A protein and the small-molecule ligand that binds it are described below.
Small molecule (SMILES): C[n+]1cn([C@@H]2O[C@H](COP(=O)(O)O)[C@@H](O)[C@H]2O)c2nc(N)[nH]c(=O)c21

Sequence of chain 1.F:
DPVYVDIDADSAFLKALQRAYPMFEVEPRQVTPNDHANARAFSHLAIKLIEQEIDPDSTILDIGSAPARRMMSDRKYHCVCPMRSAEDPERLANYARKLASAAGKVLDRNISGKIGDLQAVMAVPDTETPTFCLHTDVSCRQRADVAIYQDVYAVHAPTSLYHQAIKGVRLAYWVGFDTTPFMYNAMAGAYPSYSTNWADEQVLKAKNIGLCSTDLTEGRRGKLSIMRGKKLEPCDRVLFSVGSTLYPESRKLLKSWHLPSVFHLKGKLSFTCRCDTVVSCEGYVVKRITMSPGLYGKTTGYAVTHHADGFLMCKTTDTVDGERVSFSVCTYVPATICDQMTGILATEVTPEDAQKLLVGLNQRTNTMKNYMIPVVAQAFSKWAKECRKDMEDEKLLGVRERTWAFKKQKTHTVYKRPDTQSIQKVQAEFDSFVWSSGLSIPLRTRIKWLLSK

Binding-site contacts:
Ligand atom OP1 contacts residue HIS37 of chain 1.F at 2.6 Å (h-bond).
Ligand atom C4 contacts residue TYR248 of chain 1.F at 3.5 Å (hydrophobic).
Ligand atom C2' contacts residue ASP152 of chain 1.F at 3.6 Å.
Ligand atom N9 contacts residue TYR248 of chain 1.F at 3.8 Å.
Ligand atom N2 contacts residue PHE241 of chain 1.F at 3.5 Å.
Ligand atom N2 contacts residue GLU250 of chain 1.F at 3.1 Å (salt-bridge).
Ligand atom C6 contacts residue TYR248 of chain 1.F at 3.7 Å (hydrophobic).
Ligand atom C2 contacts residue TYR154 of chain 1.F at 3.5 Å (hydrophobic).
Ligand atom N1 contacts residue TYR154 of chain 1.F at 3.4 Å.
Ligand atom O3' contacts residue ARG41 of chain 1.F at 3.4 Å (salt-bridge).
Ligand atom C3' contacts residue ARG41 of chain 1.F at 3.7 Å.
Ligand atom C2 contacts residue GLU250 of chain 1.F at 3.4 Å.
Ligand atom C5 contacts residue TYR248 of chain 1.F at 3.6 Å (hydrophobic).
Ligand atom C5' contacts residue HIS37 of chain 1.F at 3.3 Å.
Ligand atom N3 contacts residue TYR248 of chain 1.F at 3.6 Å.
Ligand atom N7 contacts residue TYR248 of chain 1.F at 3.7 Å.
Ligand atom OP2 contacts residue ASN35 of chain 1.F at 3.6 Å (h-bond).
Ligand atom O5' contacts residue ARG41 of chain 1.F at 3.2 Å (salt-bridge).
Ligand atom C6 contacts residue TYR154 of chain 1.F at 3.7 Å (hydrophobic).
Ligand atom C8 contacts residue TYR248 of chain 1.F at 3.7 Å (hydrophobic).
Ligand atom N1 contacts residue TYR248 of chain 1.F at 3.6 Å.
Ligand atom O2' contacts residue TYR285 of chain 1.F at 2.8 Å (h-bond).
Ligand atom CN7 contacts residue SAH1 of chain 1.CA at 3.8 Å.
Ligand atom O4' contacts residue TYR248 of chain 1.F at 4.0 Å.
Ligand atom C8 contacts residue ASP152 of chain 1.F at 4.0 Å.
Ligand atom C6 contacts residue GLU250 of chain 1.F at 3.9 Å.
Ligand atom O6 contacts residue TYR248 of chain 1.F at 3.7 Å.
Ligand atom O5' contacts residue HIS37 of chain 1.F at 2.7 Å (h-bond).
Ligand atom N3 contacts residue TYR154 of chain 1.F at 3.9 Å.
Ligand atom CN7 contacts residue TYR248 of chain 1.F at 4.0 Å (hydrophobic).
Ligand atom O2' contacts residue ASP152 of chain 1.F at 3.6 Å (salt-bridge).
Ligand atom P contacts residue HIS37 of chain 1.F at 1.5 Å.
Ligand atom OP2 contacts residue HIS37 of chain 1.F at 2.5 Å (h-bond).
Ligand atom OP2 contacts residue ARG41 of chain 1.F at 3.5 Å (salt-bridge).
Ligand atom O6 contacts residue TYR154 of chain 1.F at 3.9 Å.
Ligand atom O4' contacts residue VAL243 of chain 1.F at 3.9 Å.
Ligand atom C4' contacts residue HIS37 of chain 1.F at 4.0 Å.
Ligand atom C2 contacts residue TYR248 of chain 1.F at 3.6 Å (hydrophobic).
Ligand atom N1 contacts residue GLU250 of chain 1.F at 2.7 Å (salt-bridge).
Ligand atom O3' contacts residue ALA40 of chain 1.F at 4.0 Å.